Binding-site contacts:
Ligand atom C10 contacts residue ILE316 of chain 1.B at 3.7 Å (hydrophobic).
Ligand atom O7 contacts residue LYS350 of chain 1.B at 3.3 Å.
Ligand atom O7 contacts residue VAL181 of chain 1.A at 3.6 Å.
Ligand atom C2 contacts residue CYS239 of chain 1.B at 3.7 Å (hydrophobic).
Ligand atom C11 contacts residue ALA248 of chain 1.B at 3.1 Å (hydrophobic).
Ligand atom C17 contacts residue ASN256 of chain 1.B at 3.5 Å.
Ligand atom O3 contacts residue ALA248 of chain 1.B at 3.2 Å.
Ligand atom C11 contacts residue LEU240 of chain 1.B at 3.5 Å (hydrophobic).
Ligand atom O5 contacts residue ASN256 of chain 1.B at 3.0 Å (h-bond).
Ligand atom C21 contacts residue VAL313 of chain 1.B at 3.4 Å (hydrophobic).
Ligand atom O1 contacts residue LEU253 of chain 1.B at 3.6 Å.
Ligand atom C3 contacts residue CYS239 of chain 1.B at 3.6 Å (hydrophobic).
Ligand atom O3 contacts residue LEU253 of chain 1.B at 3.7 Å.
Ligand atom C11 contacts residue ASP249 of chain 1.B at 3.5 Å.
Ligand atom N6 contacts residue ASN256 of chain 1.B at 3.3 Å.
Ligand atom N6 contacts residue THR179 of chain 1.A at 3.7 Å.
Ligand atom N6 contacts residue LYS350 of chain 1.B at 3.6 Å.
Ligand atom C14 contacts residue ASN256 of chain 1.B at 3.1 Å.
Ligand atom C15 contacts residue ASN256 of chain 1.B at 3.4 Å.
Ligand atom C18 contacts residue ALA314 of chain 1.B at 3.7 Å (hydrophobic).
Ligand atom C17 contacts residue LYS350 of chain 1.B at 3.3 Å.
Ligand atom C21 contacts residue ASN256 of chain 1.B at 3.3 Å.
Ligand atom C16 contacts residue ASN256 of chain 1.B at 3.2 Å.
Ligand atom C3 contacts residue LEU253 of chain 1.B at 3.5 Å (hydrophobic).
Ligand atom O2 contacts residue ILE368 of chain 1.B at 3.2 Å.
Ligand atom C1 contacts residue VAL236 of chain 1.B at 3.1 Å (hydrophobic).
Ligand atom C10 contacts residue CYS239 of chain 1.B at 3.4 Å (hydrophobic).
Ligand atom C12 contacts residue LEU246 of chain 1.B at 3.2 Å (hydrophobic).
Ligand atom O2 contacts residue ILE316 of chain 1.B at 3.6 Å.
Ligand atom C1 contacts residue ILE368 of chain 1.B at 3.6 Å (hydrophobic).
Ligand atom C21 contacts residue MET257 of chain 1.B at 3.6 Å (hydrophobic).
Ligand atom C12 contacts residue LYS350 of chain 1.B at 3.7 Å.
Ligand atom C18 contacts residue MET257 of chain 1.B at 3.6 Å (hydrophobic).
Ligand atom C21 contacts residue ASN348 of chain 1.B at 3.7 Å.
Ligand atom C16 contacts residue LYS350 of chain 1.B at 3.6 Å.
Ligand atom O4 contacts residue ASN256 of chain 1.B at 3.4 Å (h-bond).
Ligand atom C4 contacts residue LEU253 of chain 1.B at 3.7 Å (hydrophobic).
Ligand atom C9 contacts residue CYS239 of chain 1.B at 3.7 Å (hydrophobic).
Ligand atom C6 contacts residue ALA248 of chain 1.B at 3.5 Å (hydrophobic).
Ligand atom C7 contacts residue LYS350 of chain 1.B at 3.2 Å.

Sequence of chain 1.B:
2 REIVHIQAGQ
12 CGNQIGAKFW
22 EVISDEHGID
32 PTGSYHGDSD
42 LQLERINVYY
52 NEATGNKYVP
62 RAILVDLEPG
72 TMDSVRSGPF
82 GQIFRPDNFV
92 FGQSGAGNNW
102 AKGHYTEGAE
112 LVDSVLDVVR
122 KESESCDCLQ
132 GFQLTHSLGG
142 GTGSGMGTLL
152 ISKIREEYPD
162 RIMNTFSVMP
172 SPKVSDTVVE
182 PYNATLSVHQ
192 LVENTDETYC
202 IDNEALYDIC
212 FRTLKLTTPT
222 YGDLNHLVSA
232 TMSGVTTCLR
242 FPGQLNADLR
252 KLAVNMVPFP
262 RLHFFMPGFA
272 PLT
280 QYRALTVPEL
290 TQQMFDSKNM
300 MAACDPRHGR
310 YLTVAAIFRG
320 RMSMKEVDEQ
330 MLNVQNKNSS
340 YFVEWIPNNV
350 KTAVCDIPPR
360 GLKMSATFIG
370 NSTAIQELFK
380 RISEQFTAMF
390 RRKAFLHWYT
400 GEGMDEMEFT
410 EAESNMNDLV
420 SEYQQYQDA

The small molecule below binds the protein below.
Small molecule (SMILES): COc1ccc2c(c1N)C(=O)O[C@@H]2[C@H]1c2c(cc3c(c2OC)OCO3)CCN1C

Sequence of chain 1.A:
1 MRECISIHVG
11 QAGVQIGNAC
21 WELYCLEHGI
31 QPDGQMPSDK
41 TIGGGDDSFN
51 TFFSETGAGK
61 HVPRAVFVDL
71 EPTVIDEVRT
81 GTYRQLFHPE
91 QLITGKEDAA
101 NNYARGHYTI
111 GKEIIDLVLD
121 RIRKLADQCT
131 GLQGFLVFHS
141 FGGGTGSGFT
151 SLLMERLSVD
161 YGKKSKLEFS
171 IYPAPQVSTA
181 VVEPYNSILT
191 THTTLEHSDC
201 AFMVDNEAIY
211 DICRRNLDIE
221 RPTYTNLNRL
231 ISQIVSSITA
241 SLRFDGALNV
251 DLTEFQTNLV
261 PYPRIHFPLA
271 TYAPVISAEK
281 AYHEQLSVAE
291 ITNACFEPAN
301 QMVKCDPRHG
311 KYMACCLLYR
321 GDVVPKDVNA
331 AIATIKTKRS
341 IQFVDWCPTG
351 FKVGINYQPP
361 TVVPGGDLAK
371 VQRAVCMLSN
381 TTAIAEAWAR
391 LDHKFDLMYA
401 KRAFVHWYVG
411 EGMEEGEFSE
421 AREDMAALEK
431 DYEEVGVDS